Sequence of chain 1.B:
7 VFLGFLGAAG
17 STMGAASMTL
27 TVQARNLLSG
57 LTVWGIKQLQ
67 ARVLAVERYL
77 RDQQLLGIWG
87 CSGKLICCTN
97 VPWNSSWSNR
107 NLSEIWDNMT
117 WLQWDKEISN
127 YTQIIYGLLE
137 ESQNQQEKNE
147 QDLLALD

Sequence of chain 1.A:
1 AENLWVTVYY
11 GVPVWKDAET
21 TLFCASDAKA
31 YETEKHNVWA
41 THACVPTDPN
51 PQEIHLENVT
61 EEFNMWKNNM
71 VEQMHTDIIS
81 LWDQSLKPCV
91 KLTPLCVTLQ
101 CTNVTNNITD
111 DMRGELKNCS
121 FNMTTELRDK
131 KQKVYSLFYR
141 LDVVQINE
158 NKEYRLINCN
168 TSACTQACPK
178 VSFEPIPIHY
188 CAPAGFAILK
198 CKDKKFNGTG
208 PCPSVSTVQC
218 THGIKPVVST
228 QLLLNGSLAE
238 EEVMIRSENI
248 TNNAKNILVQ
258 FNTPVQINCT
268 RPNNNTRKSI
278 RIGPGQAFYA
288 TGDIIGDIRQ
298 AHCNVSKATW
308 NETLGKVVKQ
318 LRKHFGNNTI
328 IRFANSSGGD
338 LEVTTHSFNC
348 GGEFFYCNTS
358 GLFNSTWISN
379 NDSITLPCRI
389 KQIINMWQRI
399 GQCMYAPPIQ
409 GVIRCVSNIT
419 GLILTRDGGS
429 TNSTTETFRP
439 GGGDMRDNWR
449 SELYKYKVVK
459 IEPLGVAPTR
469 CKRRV

Binding-site contacts:
Ligand atom C1 contacts residue ASN58 of chain 1.A at 1.4 Å.
Ligand atom C8 contacts residue ASN58 of chain 1.A at 3.3 Å.
Ligand atom C7 contacts residue ASN58 of chain 1.A at 2.8 Å.
Ligand atom N2 contacts residue GLY16 of chain 1.B at 4.5 Å.
Ligand atom C5 contacts residue ASN58 of chain 1.A at 3.6 Å.
Ligand atom N2 contacts residue ASN58 of chain 1.A at 2.7 Å (h-bond).
Ligand atom C8 contacts residue PHE8 of chain 1.B at 4.3 Å (hydrophobic).
Ligand atom C4 contacts residue ASN58 of chain 1.A at 4.2 Å.
Ligand atom C3 contacts residue ASN58 of chain 1.A at 3.8 Å.
Ligand atom O7 contacts residue ASN58 of chain 1.A at 3.3 Å (h-bond).
Ligand atom C8 contacts residue SER17 of chain 1.B at 3.4 Å.
Ligand atom C2 contacts residue ASN58 of chain 1.A at 2.5 Å.
Ligand atom O5 contacts residue ASN58 of chain 1.A at 2.3 Å (h-bond).
Ligand atom O7 contacts residue GLU57 of chain 1.A at 4.4 Å.

The small molecule below binds the protein below.
Small molecule (SMILES): CC(=O)N[C@@H]1[C@@H](O)[C@H](O)[C@@H](CO)O[C@H]1O